Binding-site contacts:
Ligand atom OXT contacts residue THR116 of chain 1.A at 2.9 Å (h-bond).
Ligand atom C contacts residue ARG121 of chain 1.A at 3.5 Å.
Ligand atom OXT contacts residue LEU115 of chain 1.A at 3.7 Å.
Ligand atom O contacts residue GLY172 of chain 1.A at 3.4 Å.
Ligand atom OE1 contacts residue ASP215 of chain 1.A at 3.0 Å (salt-bridge).
Ligand atom O contacts residue SER173 of chain 1.A at 2.9 Å (h-bond).
Ligand atom OE2 contacts residue SER173 of chain 1.A at 3.6 Å (h-bond).
Ligand atom OE2 contacts residue TYR214 of chain 1.A at 3.9 Å.
Ligand atom OE2 contacts residue THR174 of chain 1.A at 3.2 Å (h-bond).
Ligand atom CA contacts residue HIS88 of chain 1.A at 3.4 Å.
Ligand atom C contacts residue SER173 of chain 1.A at 3.7 Å.
Ligand atom CG contacts residue ASP215 of chain 1.A at 4.1 Å.
Ligand atom CA contacts residue THR116 of chain 1.A at 3.6 Å.
Ligand atom CA contacts residue SER173 of chain 1.A at 4.0 Å.
Ligand atom OE2 contacts residue VAL169 of chain 1.A at 4.0 Å.
Ligand atom O contacts residue HIS88 of chain 1.A at 3.3 Å.
Ligand atom OXT contacts residue HIS88 of chain 1.A at 3.4 Å.
Ligand atom CB contacts residue SER173 of chain 1.A at 3.2 Å.
Ligand atom CB contacts residue THR116 of chain 1.A at 3.7 Å.
Ligand atom CD contacts residue ASP215 of chain 1.A at 4.2 Å.
Ligand atom OE1 contacts residue THR174 of chain 1.A at 2.5 Å (h-bond).
Ligand atom N contacts residue SER114 of chain 1.A at 2.7 Å (h-bond).
Ligand atom OXT contacts residue SER114 of chain 1.A at 3.7 Å.
Ligand atom OE2 contacts residue GLY172 of chain 1.A at 3.5 Å.
Ligand atom CD contacts residue TYR214 of chain 1.A at 3.4 Å (hydrophobic).
Ligand atom CB contacts residue ASP215 of chain 1.A at 4.2 Å.
Ligand atom C contacts residue HIS88 of chain 1.A at 3.3 Å.
Ligand atom C contacts residue THR116 of chain 1.A at 3.8 Å.
Ligand atom N contacts residue ASP215 of chain 1.A at 4.1 Å.
Ligand atom CA contacts residue SER114 of chain 1.A at 3.7 Å.
Ligand atom N contacts residue THR116 of chain 1.A at 2.8 Å (h-bond).
Ligand atom CD contacts residue THR174 of chain 1.A at 3.3 Å.
Ligand atom OE1 contacts residue TYR214 of chain 1.A at 3.2 Å.
Ligand atom CD contacts residue SER173 of chain 1.A at 4.2 Å.
Ligand atom O contacts residue ARG121 of chain 1.A at 2.9 Å (salt-bridge).
Ligand atom OXT contacts residue ARG121 of chain 1.A at 2.8 Å (salt-bridge).
Ligand atom N contacts residue HIS88 of chain 1.A at 3.8 Å.
Ligand atom C contacts residue SER114 of chain 1.A at 4.2 Å.
Ligand atom N contacts residue TYR245 of chain 1.A at 4.0 Å.
Ligand atom CG contacts residue TYR214 of chain 1.A at 3.6 Å (hydrophobic).

Sequence of chain 1.A:
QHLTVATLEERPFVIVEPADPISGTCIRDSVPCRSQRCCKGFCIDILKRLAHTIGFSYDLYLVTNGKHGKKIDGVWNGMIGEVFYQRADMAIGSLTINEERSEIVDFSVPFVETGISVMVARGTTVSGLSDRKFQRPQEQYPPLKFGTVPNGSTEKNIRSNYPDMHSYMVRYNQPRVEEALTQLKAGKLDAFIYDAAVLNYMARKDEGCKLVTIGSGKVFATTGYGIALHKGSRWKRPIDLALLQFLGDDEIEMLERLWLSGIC

A protein and the small-molecule ligand that binds it are described below.
Small molecule (SMILES): N[C@H](CCC(=O)O)C(=O)O